Sequence of chain 1.B:
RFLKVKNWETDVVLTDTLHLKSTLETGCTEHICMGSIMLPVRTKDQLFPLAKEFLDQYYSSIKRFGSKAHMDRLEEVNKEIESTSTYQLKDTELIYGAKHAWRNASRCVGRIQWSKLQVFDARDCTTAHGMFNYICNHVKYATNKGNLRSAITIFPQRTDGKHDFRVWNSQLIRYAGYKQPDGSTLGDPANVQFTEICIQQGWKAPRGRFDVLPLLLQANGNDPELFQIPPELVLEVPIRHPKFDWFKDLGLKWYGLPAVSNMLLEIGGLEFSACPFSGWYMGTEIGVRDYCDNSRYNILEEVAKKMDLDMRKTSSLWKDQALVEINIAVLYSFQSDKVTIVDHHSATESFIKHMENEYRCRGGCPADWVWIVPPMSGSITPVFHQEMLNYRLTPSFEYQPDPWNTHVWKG

Sequence of chain 1.A:
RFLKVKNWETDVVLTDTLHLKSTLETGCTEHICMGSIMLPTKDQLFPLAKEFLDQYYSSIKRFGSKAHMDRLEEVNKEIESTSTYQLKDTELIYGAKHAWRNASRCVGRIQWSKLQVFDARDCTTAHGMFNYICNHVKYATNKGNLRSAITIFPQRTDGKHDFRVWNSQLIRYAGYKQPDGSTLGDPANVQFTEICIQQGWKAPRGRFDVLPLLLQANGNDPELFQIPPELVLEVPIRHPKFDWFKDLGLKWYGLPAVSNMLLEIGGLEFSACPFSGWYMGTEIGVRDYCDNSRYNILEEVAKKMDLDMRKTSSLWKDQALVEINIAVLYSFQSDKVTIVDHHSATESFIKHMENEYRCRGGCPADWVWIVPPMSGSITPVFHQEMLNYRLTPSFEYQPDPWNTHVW

A protein and the small-molecule ligand that binds it are described below.
Small molecule (SMILES): [H]/N=C(\Nc1ccc(CCNCc2cccc(N/C(=N/[H])c3cccs3)c2)cc1)c1cccs1

Binding-site contacts:
Ligand atom C38 contacts residue HEM1 of chain 1.C at 3.2 Å.
Ligand atom C03 contacts residue SER289 of chain 1.A at 3.8 Å.
Ligand atom C11 contacts residue HEM1 of chain 1.C at 3.6 Å.
Ligand atom N27 contacts residue TRP10 of chain 1.B at 3.5 Å.
Ligand atom C11 contacts residue GLU296 of chain 1.A at 3.2 Å.
Ligand atom N06 contacts residue TRP291 of chain 1.A at 2.9 Å (h-bond).
Ligand atom S01 contacts residue HEM1 of chain 1.C at 3.2 Å.
Ligand atom N18 contacts residue HEM1 of chain 1.C at 3.5 Å (h-bond).
Ligand atom C37 contacts residue TRP382 of chain 1.A at 3.9 Å (hydrophobic).
Ligand atom C15 contacts residue HEM1 of chain 1.C at 3.7 Å.
Ligand atom C02 contacts residue SER289 of chain 1.A at 3.5 Å.
Ligand atom N26 contacts residue TRP10 of chain 1.B at 3.6 Å.
Ligand atom C15 contacts residue VAL271 of chain 1.A at 3.5 Å (hydrophobic).
Ligand atom C32 contacts residue MET40 of chain 1.A at 3.8 Å (hydrophobic).
Ligand atom C17 contacts residue HEM1 of chain 1.C at 3.7 Å.
Ligand atom C02 contacts residue PHE288 of chain 1.A at 3.8 Å (hydrophobic).
Ligand atom C14 contacts residue VAL271 of chain 1.A at 3.3 Å (hydrophobic).
Ligand atom C13 contacts residue VAL271 of chain 1.A at 3.6 Å (hydrophobic).
Ligand atom C02 contacts residue GLY290 of chain 1.A at 3.2 Å.
Ligand atom C22 contacts residue TRP10 of chain 1.B at 3.8 Å (hydrophobic).
Ligand atom C06 contacts residue GLU296 of chain 1.A at 3.4 Å.
Ligand atom C03 contacts residue PHE288 of chain 1.A at 3.6 Å (hydrophobic).
Ligand atom N06 contacts residue GLU296 of chain 1.A at 2.8 Å (salt-bridge).
Ligand atom C16 contacts residue HEM1 of chain 1.C at 3.7 Å.
Ligand atom C16 contacts residue GLU296 of chain 1.A at 3.5 Å.
Ligand atom N06 contacts residue PRO269 of chain 1.A at 3.9 Å.
Ligand atom C13 contacts residue HEM1 of chain 1.C at 3.4 Å.
Ligand atom C25 contacts residue TRP10 of chain 1.B at 3.9 Å (hydrophobic).
Ligand atom C04 contacts residue PRO269 of chain 1.A at 3.7 Å (hydrophobic).
Ligand atom C26 contacts residue TRP10 of chain 1.B at 3.5 Å (hydrophobic).
Ligand atom C12 contacts residue HEM1 of chain 1.C at 3.5 Å.
Ligand atom C14 contacts residue HEM1 of chain 1.C at 3.8 Å.
Ligand atom C03 contacts residue PRO269 of chain 1.A at 3.5 Å (hydrophobic).
Ligand atom C02 contacts residue HEM1 of chain 1.C at 3.5 Å.
Ligand atom C04 contacts residue VAL271 of chain 1.A at 3.6 Å (hydrophobic).
Ligand atom C37 contacts residue HEM1 of chain 1.C at 2.9 Å.
Ligand atom C06 contacts residue PRO269 of chain 1.A at 3.8 Å (hydrophobic).
Ligand atom C03 contacts residue VAL271 of chain 1.A at 3.8 Å (hydrophobic).
Ligand atom N07 contacts residue GLU296 of chain 1.A at 2.5 Å (salt-bridge).
Ligand atom C05 contacts residue PRO269 of chain 1.A at 3.7 Å (hydrophobic).